The small molecule below binds the protein below.
Small molecule (SMILES): CC(=O)N[C@@H]1[C@@H](O)[C@H](O)[C@@H](CO)O[C@H]1O

Binding-site contacts:
Ligand atom O7 contacts residue ASN338 of chain 1.C at 3.6 Å (h-bond).
Ligand atom C7 contacts residue HIS334 of chain 1.C at 4.2 Å.
Ligand atom O5 contacts residue ASN338 of chain 1.C at 2.5 Å (h-bond).
Ligand atom C7 contacts residue PHE366 of chain 1.C at 4.1 Å (hydrophobic).
Ligand atom N2 contacts residue ASN338 of chain 1.C at 2.8 Å (h-bond).
Ligand atom C4 contacts residue ASN338 of chain 1.C at 4.2 Å.
Ligand atom C2 contacts residue ASN338 of chain 1.C at 2.4 Å.
Ligand atom C8 contacts residue ASN338 of chain 1.C at 4.4 Å.
Ligand atom C3 contacts residue ASN338 of chain 1.C at 3.8 Å.
Ligand atom C7 contacts residue ASN338 of chain 1.C at 3.3 Å.
Ligand atom C1 contacts residue HIS334 of chain 1.C at 3.8 Å.
Ligand atom N2 contacts residue HIS334 of chain 1.C at 3.2 Å (h-bond).
Ligand atom C5 contacts residue ASN338 of chain 1.C at 3.7 Å.
Ligand atom C8 contacts residue HIS334 of chain 1.C at 4.1 Å.
Ligand atom C8 contacts residue PHE366 of chain 1.C at 3.8 Å (hydrophobic).
Ligand atom O7 contacts residue PHE366 of chain 1.C at 3.5 Å.
Ligand atom C2 contacts residue HIS334 of chain 1.C at 3.4 Å.
Ligand atom C1 contacts residue ASN338 of chain 1.C at 1.4 Å.

Sequence of chain 1.C:
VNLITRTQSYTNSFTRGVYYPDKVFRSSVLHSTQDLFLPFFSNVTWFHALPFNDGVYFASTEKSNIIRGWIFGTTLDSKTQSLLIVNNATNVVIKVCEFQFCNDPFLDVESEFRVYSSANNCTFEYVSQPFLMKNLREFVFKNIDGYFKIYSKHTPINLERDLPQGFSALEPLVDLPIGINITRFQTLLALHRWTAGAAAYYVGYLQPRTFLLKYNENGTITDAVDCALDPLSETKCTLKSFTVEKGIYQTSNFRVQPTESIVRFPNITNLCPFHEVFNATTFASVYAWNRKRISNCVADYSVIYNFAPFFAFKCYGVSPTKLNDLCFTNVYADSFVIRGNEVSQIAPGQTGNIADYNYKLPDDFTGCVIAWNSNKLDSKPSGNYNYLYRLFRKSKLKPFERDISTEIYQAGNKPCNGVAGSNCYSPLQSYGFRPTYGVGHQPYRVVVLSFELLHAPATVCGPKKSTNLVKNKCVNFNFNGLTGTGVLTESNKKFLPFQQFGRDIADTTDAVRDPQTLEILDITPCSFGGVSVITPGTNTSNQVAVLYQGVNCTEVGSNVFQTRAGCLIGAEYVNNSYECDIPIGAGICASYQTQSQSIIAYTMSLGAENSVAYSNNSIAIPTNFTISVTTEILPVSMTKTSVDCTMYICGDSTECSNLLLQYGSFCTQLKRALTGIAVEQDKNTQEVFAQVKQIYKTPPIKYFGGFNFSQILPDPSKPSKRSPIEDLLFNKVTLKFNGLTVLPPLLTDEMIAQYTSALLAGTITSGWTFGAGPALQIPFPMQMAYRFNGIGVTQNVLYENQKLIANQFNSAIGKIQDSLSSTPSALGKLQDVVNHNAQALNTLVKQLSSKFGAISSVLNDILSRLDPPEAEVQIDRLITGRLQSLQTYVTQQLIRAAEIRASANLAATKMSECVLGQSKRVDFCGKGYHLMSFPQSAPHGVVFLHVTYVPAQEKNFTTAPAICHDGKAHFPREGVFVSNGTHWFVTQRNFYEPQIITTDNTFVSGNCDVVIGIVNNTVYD